The small molecule below binds the protein below.
Small molecule (SMILES): CC(=O)N[C@@H]1[C@@H](O)[C@H](O)[C@@H](CO)O[C@H]1O

Sequence of chain 1.A:
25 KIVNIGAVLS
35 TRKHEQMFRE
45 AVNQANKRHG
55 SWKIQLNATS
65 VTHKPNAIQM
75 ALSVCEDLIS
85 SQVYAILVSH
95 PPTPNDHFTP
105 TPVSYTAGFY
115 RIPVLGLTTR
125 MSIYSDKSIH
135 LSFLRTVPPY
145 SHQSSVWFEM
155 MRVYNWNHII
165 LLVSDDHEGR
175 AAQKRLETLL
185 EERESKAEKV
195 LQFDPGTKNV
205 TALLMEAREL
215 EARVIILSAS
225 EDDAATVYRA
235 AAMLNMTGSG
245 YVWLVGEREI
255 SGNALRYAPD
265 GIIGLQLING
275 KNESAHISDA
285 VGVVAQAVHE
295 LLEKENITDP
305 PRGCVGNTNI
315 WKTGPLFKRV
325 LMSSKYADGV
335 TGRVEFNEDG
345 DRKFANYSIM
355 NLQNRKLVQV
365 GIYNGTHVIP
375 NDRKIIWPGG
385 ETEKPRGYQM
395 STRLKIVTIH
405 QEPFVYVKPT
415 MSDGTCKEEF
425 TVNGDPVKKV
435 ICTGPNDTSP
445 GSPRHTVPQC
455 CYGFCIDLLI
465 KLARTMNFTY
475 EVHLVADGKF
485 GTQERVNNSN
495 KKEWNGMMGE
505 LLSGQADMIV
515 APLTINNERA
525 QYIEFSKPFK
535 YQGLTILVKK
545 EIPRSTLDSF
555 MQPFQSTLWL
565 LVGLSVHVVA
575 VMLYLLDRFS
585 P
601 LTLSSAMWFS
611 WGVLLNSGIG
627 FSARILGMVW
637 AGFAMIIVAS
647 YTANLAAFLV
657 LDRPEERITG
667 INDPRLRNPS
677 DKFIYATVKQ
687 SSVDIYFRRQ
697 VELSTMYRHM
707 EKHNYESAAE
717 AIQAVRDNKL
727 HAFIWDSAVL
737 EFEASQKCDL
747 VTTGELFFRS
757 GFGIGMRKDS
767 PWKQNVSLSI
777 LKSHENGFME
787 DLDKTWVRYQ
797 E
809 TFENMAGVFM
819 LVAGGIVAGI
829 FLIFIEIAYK

Binding-site contacts:
Ligand atom O6 contacts residue THR396 of chain 1.A at 4.4 Å.
Ligand atom O7 contacts residue ASN471 of chain 1.A at 3.0 Å (h-bond).
Ligand atom C7 contacts residue ASN471 of chain 1.A at 3.2 Å.
Ligand atom C1 contacts residue ASN471 of chain 1.A at 1.4 Å.
Ligand atom O5 contacts residue ASN471 of chain 1.A at 2.4 Å (h-bond).
Ligand atom O6 contacts residue MET394 of chain 1.A at 3.4 Å.
Ligand atom C4 contacts residue ASN471 of chain 1.A at 4.2 Å.
Ligand atom N2 contacts residue ASN471 of chain 1.A at 3.0 Å (h-bond).
Ligand atom C2 contacts residue ASN471 of chain 1.A at 2.5 Å.
Ligand atom C8 contacts residue ASN471 of chain 1.A at 4.4 Å.
Ligand atom C3 contacts residue ASN471 of chain 1.A at 3.8 Å.
Ligand atom C5 contacts residue ASN471 of chain 1.A at 3.7 Å.